Binding-site contacts:
Ligand atom CAI contacts residue PHE102 of chain 1.A at 4.0 Å (hydrophobic).
Ligand atom CAF contacts residue ILE122 of chain 1.A at 4.1 Å (hydrophobic).
Ligand atom CAJ contacts residue LEU82 of chain 1.A at 4.1 Å (hydrophobic).
Ligand atom OAA contacts residue ILE122 of chain 1.A at 4.3 Å.
Ligand atom OAB contacts residue GLU51 of chain 1.A at 2.6 Å (salt-bridge).
Ligand atom CAM contacts residue GLU51 of chain 1.A at 3.4 Å.
Ligand atom CAK contacts residue PHE102 of chain 1.A at 4.0 Å (hydrophobic).
Ligand atom CAO contacts residue PHE102 of chain 1.A at 4.2 Å (hydrophobic).
Ligand atom OAB contacts residue ARG92 of chain 1.A at 2.9 Å (salt-bridge).
Ligand atom CAQ contacts residue LEU44 of chain 1.A at 4.1 Å (hydrophobic).
Ligand atom CAG contacts residue GLU51 of chain 1.A at 3.5 Å.
Ligand atom CL contacts residue LEU44 of chain 1.A at 4.3 Å.
Ligand atom CAO contacts residue LEU85 of chain 1.A at 3.8 Å (hydrophobic).
Ligand atom CAR contacts residue PHE102 of chain 1.A at 3.8 Å (hydrophobic).
Ligand atom CAI contacts residue LEU44 of chain 1.A at 3.7 Å (hydrophobic).
Ligand atom OAC contacts residue GLY219 of chain 1.A at 4.0 Å.
Ligand atom OAA contacts residue HIS222 of chain 1.A at 4.0 Å.
Ligand atom NAL contacts residue PHE123 of chain 1.A at 4.1 Å.
Ligand atom CAP contacts residue PHE102 of chain 1.A at 4.2 Å (hydrophobic).
Ligand atom OAC contacts residue LEU223 of chain 1.A at 4.0 Å.
Ligand atom CAO contacts residue LEU89 of chain 1.A at 3.9 Å (hydrophobic).
Ligand atom CAI contacts residue ALA48 of chain 1.A at 4.2 Å (hydrophobic).
Ligand atom FAD contacts residue LEU85 of chain 1.A at 2.7 Å.
Ligand atom CAK contacts residue MET86 of chain 1.A at 4.2 Å (hydrophobic).
Ligand atom FAD contacts residue MET86 of chain 1.A at 3.4 Å.
Ligand atom NAL contacts residue MET119 of chain 1.A at 3.2 Å (h-bond).
Ligand atom CAG contacts residue LEU44 of chain 1.A at 4.1 Å (hydrophobic).
Ligand atom CAP contacts residue LEU44 of chain 1.A at 4.0 Å (hydrophobic).
Ligand atom CAM contacts residue ARG92 of chain 1.A at 4.1 Å.
Ligand atom FAD contacts residue LEU89 of chain 1.A at 3.1 Å.
Ligand atom OAC contacts residue MET41 of chain 1.A at 4.2 Å.
Ligand atom NAL contacts residue LEU44 of chain 1.A at 3.6 Å.
Ligand atom CL contacts residue PHE102 of chain 1.A at 3.4 Å.
Ligand atom OAB contacts residue LEU85 of chain 1.A at 3.9 Å.
Ligand atom CAK contacts residue LEU89 of chain 1.A at 4.2 Å (hydrophobic).
Ligand atom CAG contacts residue PHE102 of chain 1.A at 3.9 Å (hydrophobic).
Ligand atom CAM contacts residue PHE102 of chain 1.A at 4.0 Å (hydrophobic).
Ligand atom OAC contacts residue HIS222 of chain 1.A at 3.9 Å.
Ligand atom CL contacts residue LEU126 of chain 1.A at 3.7 Å.
Ligand atom OAA contacts residue MET119 of chain 1.A at 2.7 Å (h-bond).

The protein below binds the small molecule below.
Small molecule (SMILES): O/N=C/c1c(O)ccc(-c2ccc(O)c(F)c2)c1Cl

Sequence of chain 1.A:
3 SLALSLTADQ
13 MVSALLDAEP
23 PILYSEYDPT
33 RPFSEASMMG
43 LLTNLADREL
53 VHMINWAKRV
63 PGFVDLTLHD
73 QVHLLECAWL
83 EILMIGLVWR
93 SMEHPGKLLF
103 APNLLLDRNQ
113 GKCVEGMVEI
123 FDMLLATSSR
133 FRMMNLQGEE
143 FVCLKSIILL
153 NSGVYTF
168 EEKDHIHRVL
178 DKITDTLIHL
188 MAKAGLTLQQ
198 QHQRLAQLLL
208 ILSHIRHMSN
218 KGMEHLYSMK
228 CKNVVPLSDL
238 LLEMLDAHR